Binding-site contacts:
Ligand atom NH2 contacts residue GLN154 of chain 1.A at 3.2 Å (h-bond).
Ligand atom NH1 contacts residue ASP8 of chain 1.A at 2.8 Å (salt-bridge).
Ligand atom CA contacts residue TYR6 of chain 1.A at 3.4 Å (hydrophobic).
Ligand atom N contacts residue TYR98 of chain 1.A at 3.3 Å (h-bond).
Ligand atom O contacts residue ASN76 of chain 1.A at 2.8 Å (h-bond).
Ligand atom NH1 contacts residue GLU151 of chain 1.A at 3.4 Å (salt-bridge).
Ligand atom CD contacts residue TYR98 of chain 1.A at 3.2 Å (hydrophobic).
Ligand atom CA contacts residue TYR98 of chain 1.A at 3.4 Å (hydrophobic).
Ligand atom O contacts residue TYR6 of chain 1.A at 3.4 Å.
Ligand atom N contacts residue GLN69 of chain 1.A at 2.8 Å (h-bond).
Ligand atom N contacts residue GLU62 of chain 1.A at 3.2 Å (salt-bridge).
Ligand atom N contacts residue TYR170 of chain 1.A at 2.8 Å (h-bond).
Ligand atom CG1 contacts residue GLU62 of chain 1.A at 3.4 Å.
Ligand atom O contacts residue TYR158 of chain 1.A at 2.7 Å (h-bond).
Ligand atom CD contacts residue GLU151 of chain 1.A at 3.1 Å.
Ligand atom O contacts residue LYS145 of chain 1.A at 3.4 Å (salt-bridge).
Ligand atom C contacts residue GLN69 of chain 1.A at 3.4 Å.
Ligand atom CB contacts residue TYR98 of chain 1.A at 3.4 Å (hydrophobic).
Ligand atom CB contacts residue GLN69 of chain 1.A at 3.2 Å.
Ligand atom N contacts residue TYR6 of chain 1.A at 3.0 Å (h-bond).
Ligand atom CA contacts residue GLN69 of chain 1.A at 3.0 Å.
Ligand atom O contacts residue THR142 of chain 1.A at 2.8 Å (h-bond).
Ligand atom NH1 contacts residue GLN154 of chain 1.A at 2.7 Å (h-bond).
Ligand atom OXT contacts residue LYS145 of chain 1.A at 2.8 Å (salt-bridge).
Ligand atom NH1 contacts residue SER23 of chain 1.A at 3.1 Å (h-bond).
Ligand atom CZ contacts residue GLN154 of chain 1.A at 2.9 Å.
Ligand atom N contacts residue TYR6 of chain 1.A at 3.2 Å (h-bond).
Ligand atom CG2 contacts residue TYR170 of chain 1.A at 3.4 Å (hydrophobic).
Ligand atom NH2 contacts residue ASP8 of chain 1.A at 2.6 Å (salt-bridge).
Ligand atom O contacts residue TRP146 of chain 1.A at 2.6 Å (h-bond).
Ligand atom C contacts residue TYR6 of chain 1.A at 3.1 Å (hydrophobic).
Ligand atom N contacts residue ASN76 of chain 1.A at 2.9 Å (h-bond).
Ligand atom CZ contacts residue LYS65 of chain 1.A at 3.2 Å.
Ligand atom NE contacts residue TYR98 of chain 1.A at 3.1 Å (h-bond).
Ligand atom O contacts residue LYS65 of chain 1.A at 2.7 Å (salt-bridge).
Ligand atom CD contacts residue TYR6 of chain 1.A at 3.2 Å (hydrophobic).
Ligand atom CG2 contacts residue TRP166 of chain 1.A at 3.4 Å (hydrophobic).
Ligand atom OXT contacts residue LYS79 of chain 1.A at 2.3 Å (salt-bridge).
Ligand atom NH1 contacts residue LYS65 of chain 1.A at 3.2 Å (salt-bridge).
Ligand atom O contacts residue TYR83 of chain 1.A at 2.9 Å (h-bond).

This small molecule binds to this protein.
Small molecule (SMILES): CC(C)C[C@H](NC(=O)[C@H](CCCN=C(N)N)NC(=O)[C@H](CC(C)C)NC(=O)[C@H](CS)NC(=O)[C@H](CCCN=C(N)N)NC(=O)[C@H](CCCN=C(N)N)NC(=O)[C@H](CO)NC(=O)[C@H](CCCN=C(N)N)NC(=O)[C@@H](N)C(C)C)C(=O)O

Sequence of chain 1.A:
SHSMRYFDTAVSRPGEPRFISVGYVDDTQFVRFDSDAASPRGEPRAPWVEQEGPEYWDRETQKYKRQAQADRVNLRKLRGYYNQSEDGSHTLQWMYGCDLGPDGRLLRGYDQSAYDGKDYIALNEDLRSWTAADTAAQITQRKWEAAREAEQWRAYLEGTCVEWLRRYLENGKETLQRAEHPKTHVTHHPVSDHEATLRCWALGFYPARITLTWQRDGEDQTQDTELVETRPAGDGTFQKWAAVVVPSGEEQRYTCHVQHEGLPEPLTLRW